Sequence of chain 1.Y:
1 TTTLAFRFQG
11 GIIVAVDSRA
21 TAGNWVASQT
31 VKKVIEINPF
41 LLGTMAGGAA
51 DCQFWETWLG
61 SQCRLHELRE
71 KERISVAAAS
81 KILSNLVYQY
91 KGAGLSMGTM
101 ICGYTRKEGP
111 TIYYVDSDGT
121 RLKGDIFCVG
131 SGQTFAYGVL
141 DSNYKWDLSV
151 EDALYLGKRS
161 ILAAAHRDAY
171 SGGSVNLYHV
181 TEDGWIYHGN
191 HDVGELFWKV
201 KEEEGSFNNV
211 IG

This small molecule binds to this protein.
Small molecule (SMILES): CC(C)C[C@H](NC(=O)[C@H](Cc1ccccc1)NC(=O)c1cnccn1)B(O)O

Sequence of chain 1.Z:
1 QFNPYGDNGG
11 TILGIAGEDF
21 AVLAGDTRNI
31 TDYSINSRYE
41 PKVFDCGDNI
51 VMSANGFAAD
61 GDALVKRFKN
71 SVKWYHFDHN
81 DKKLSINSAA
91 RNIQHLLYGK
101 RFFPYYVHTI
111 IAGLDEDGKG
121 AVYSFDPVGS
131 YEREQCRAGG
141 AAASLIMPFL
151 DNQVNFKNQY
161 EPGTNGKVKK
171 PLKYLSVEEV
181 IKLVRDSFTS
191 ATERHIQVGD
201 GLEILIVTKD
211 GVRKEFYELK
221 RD

Binding-site contacts:
Ligand atom O27 contacts residue GLY47 of chain 1.Y at 3.1 Å (h-bond).
Ligand atom O28 contacts residue THR1 of chain 1.Y at 2.3 Å (h-bond).
Ligand atom N20 contacts residue GLY47 of chain 1.Y at 2.9 Å (h-bond).
Ligand atom O28 contacts residue TYR170 of chain 1.Y at 3.9 Å.
Ligand atom C23 contacts residue GLY47 of chain 1.Y at 3.8 Å.
Ligand atom C25 contacts residue ALA20 of chain 1.Y at 3.6 Å (hydrophobic).
Ligand atom O27 contacts residue ALA46 of chain 1.Y at 3.9 Å.
Ligand atom O8 contacts residue GLY47 of chain 1.Y at 3.9 Å.
Ligand atom N4 contacts residue ASP126 of chain 1.Z at 3.5 Å.
Ligand atom C3 contacts residue ASP126 of chain 1.Z at 3.8 Å.
Ligand atom C3 contacts residue ALA49 of chain 1.Y at 3.5 Å (hydrophobic).
Ligand atom C24 contacts residue ALA49 of chain 1.Y at 3.9 Å (hydrophobic).
Ligand atom C6 contacts residue ALA27 of chain 1.Y at 3.9 Å (hydrophobic).
Ligand atom C21 contacts residue GLY47 of chain 1.Y at 3.9 Å.
Ligand atom N4 contacts residue SER130 of chain 1.Z at 3.9 Å.
Ligand atom C21 contacts residue THR1 of chain 1.Y at 2.4 Å.
Ligand atom B26 contacts residue THR1 of chain 1.Y at 1.4 Å.
Ligand atom C10 contacts residue GLY47 of chain 1.Y at 3.6 Å.
Ligand atom C5 contacts residue ASP126 of chain 1.Z at 4.0 Å.
Ligand atom C22 contacts residue LYS33 of chain 1.Y at 3.8 Å.
Ligand atom C7 contacts residue THR21 of chain 1.Y at 4.0 Å.
Ligand atom C17 contacts residue THR21 of chain 1.Y at 3.5 Å.
Ligand atom C21 contacts residue LYS33 of chain 1.Y at 3.8 Å.
Ligand atom N20 contacts residue THR1 of chain 1.Y at 3.7 Å.
Ligand atom C10 contacts residue THR21 of chain 1.Y at 3.7 Å.
Ligand atom O27 contacts residue THR1 of chain 1.Y at 2.4 Å (h-bond).
Ligand atom N1 contacts residue THR21 of chain 1.Y at 3.2 Å (h-bond).
Ligand atom C22 contacts residue THR1 of chain 1.Y at 2.8 Å.
Ligand atom O8 contacts residue GLY48 of chain 1.Y at 3.9 Å.
Ligand atom C6 contacts residue THR21 of chain 1.Y at 4.0 Å.
Ligand atom N9 contacts residue THR21 of chain 1.Y at 3.0 Å (h-bond).
Ligand atom O19 contacts residue ALA20 of chain 1.Y at 3.3 Å.
Ligand atom O19 contacts residue THR21 of chain 1.Y at 3.0 Å (h-bond).
Ligand atom C11 contacts residue THR21 of chain 1.Y at 3.2 Å.
Ligand atom O8 contacts residue ALA49 of chain 1.Y at 3.2 Å (h-bond).
Ligand atom C13 contacts residue GLY47 of chain 1.Y at 3.6 Å.
Ligand atom C24 contacts residue MET45 of chain 1.Y at 3.7 Å (hydrophobic).
Ligand atom C18 contacts residue GLY47 of chain 1.Y at 3.7 Å.
Ligand atom B26 contacts residue LYS33 of chain 1.Y at 3.8 Å.
Ligand atom C22 contacts residue GLY47 of chain 1.Y at 3.9 Å.